Binding-site contacts:
Ligand atom CA contacts residue GLU135 of chain 1.A at 3.4 Å.
Ligand atom CG contacts residue ASP39 of chain 1.A at 3.6 Å.
Ligand atom N contacts residue GLU135 of chain 1.A at 2.8 Å (salt-bridge).
Ligand atom ND1 contacts residue TRP42 of chain 1.A at 3.8 Å.
Ligand atom NE2 contacts residue GLU82 of chain 1.A at 2.7 Å (salt-bridge).
Ligand atom CG contacts residue PHE108 of chain 1.A at 3.8 Å (hydrophobic).
Ligand atom N contacts residue ASP110 of chain 1.A at 2.7 Å (salt-bridge).
Ligand atom ND1 contacts residue VAL41 of chain 1.A at 4.1 Å.
Ligand atom CE1 contacts residue GLU82 of chain 1.A at 3.4 Å.
Ligand atom N contacts residue ASP39 of chain 1.A at 4.1 Å.
Ligand atom CA contacts residue ASP39 of chain 1.A at 3.5 Å.
Ligand atom CD2 contacts residue TRP42 of chain 1.A at 4.1 Å (hydrophobic).
Ligand atom CA contacts residue TYR36 of chain 1.A at 3.9 Å (hydrophobic).
Ligand atom NE2 contacts residue PHE108 of chain 1.A at 4.0 Å.
Ligand atom ND1 contacts residue PHE108 of chain 1.A at 4.0 Å.
Ligand atom CE1 contacts residue TRP42 of chain 1.A at 3.6 Å (hydrophobic).
Ligand atom NE2 contacts residue TYR100 of chain 1.A at 3.9 Å.
Ligand atom CB contacts residue ASP110 of chain 1.A at 3.6 Å.
Ligand atom N contacts residue TRP42 of chain 1.A at 4.5 Å.
Ligand atom CE1 contacts residue VAL41 of chain 1.A at 3.6 Å (hydrophobic).
Ligand atom CE1 contacts residue PHE108 of chain 1.A at 4.1 Å (hydrophobic).
Ligand atom N contacts residue TYR36 of chain 1.A at 3.4 Å (h-bond).
Ligand atom CE1 contacts residue ASP39 of chain 1.A at 3.6 Å.
Ligand atom N contacts residue VAL124 of chain 1.A at 3.4 Å.
Ligand atom CD2 contacts residue GLU82 of chain 1.A at 3.6 Å.
Ligand atom NE2 contacts residue TRP42 of chain 1.A at 3.8 Å.
Ligand atom CB contacts residue TRP42 of chain 1.A at 4.4 Å (hydrophobic).
Ligand atom CG contacts residue TRP42 of chain 1.A at 4.0 Å (hydrophobic).
Ligand atom ND1 contacts residue ASP39 of chain 1.A at 2.9 Å (salt-bridge).
Ligand atom CB contacts residue PHE108 of chain 1.A at 3.8 Å (hydrophobic).
Ligand atom CA contacts residue TRP42 of chain 1.A at 3.5 Å (hydrophobic).
Ligand atom CA contacts residue ASP110 of chain 1.A at 3.3 Å.
Ligand atom CD2 contacts residue PHE108 of chain 1.A at 3.7 Å (hydrophobic).
Ligand atom CB contacts residue ASP39 of chain 1.A at 3.3 Å.
Ligand atom CD2 contacts residue TYR100 of chain 1.A at 3.5 Å (hydrophobic).

Sequence of chain 1.A:
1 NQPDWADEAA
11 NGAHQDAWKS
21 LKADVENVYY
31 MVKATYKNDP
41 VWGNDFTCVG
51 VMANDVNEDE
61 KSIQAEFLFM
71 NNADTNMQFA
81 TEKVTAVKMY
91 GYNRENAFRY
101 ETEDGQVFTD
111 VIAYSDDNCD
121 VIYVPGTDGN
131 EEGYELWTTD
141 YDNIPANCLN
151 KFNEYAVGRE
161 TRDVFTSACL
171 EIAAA

A small-molecule ligand and the protein it binds are described below.
Small molecule (SMILES): NCCc1c[nH]cn1